Binding-site contacts:
Ligand atom C2 contacts residue ASN81 of chain 4.A at 4.0 Å.
Ligand atom O5 contacts residue SER79 of chain 4.A at 4.0 Å.
Ligand atom O4 contacts residue LEU80 of chain 4.A at 4.4 Å.
Ligand atom C5 contacts residue GLU78 of chain 4.A at 3.7 Å.
Ligand atom C1 contacts residue ASN81 of chain 4.A at 4.0 Å.
Ligand atom O2 contacts residue ASN81 of chain 4.A at 3.9 Å.
Ligand atom O4 contacts residue GLU78 of chain 4.A at 3.3 Å (salt-bridge).
Ligand atom O1 contacts residue ASN81 of chain 4.A at 2.8 Å (h-bond).
Ligand atom C5 contacts residue LYS43 of chain 4.A at 4.0 Å.
Ligand atom C1 contacts residue LEU80 of chain 4.A at 4.2 Å (hydrophobic).
Ligand atom C5 contacts residue MET44 of chain 4.A at 4.1 Å (hydrophobic).
Ligand atom O5 contacts residue MET44 of chain 4.A at 3.3 Å.
Ligand atom O1 contacts residue GLU82 of chain 4.A at 3.7 Å.
Ligand atom O5 contacts residue GLU78 of chain 4.A at 2.9 Å (salt-bridge).
Ligand atom O1 contacts residue LEU80 of chain 4.A at 3.2 Å.
Ligand atom O2 contacts residue GLU78 of chain 4.A at 4.4 Å.
Ligand atom C4 contacts residue GLU78 of chain 4.A at 4.1 Å.
Ligand atom C3 contacts residue SER79 of chain 4.A at 4.1 Å.
Ligand atom O4 contacts residue SER79 of chain 4.A at 4.5 Å.

This small molecule binds to this protein.
Small molecule (SMILES): O=C(CO)[C@@H](O)[C@@H](O)CO

Sequence of chain 4.A:
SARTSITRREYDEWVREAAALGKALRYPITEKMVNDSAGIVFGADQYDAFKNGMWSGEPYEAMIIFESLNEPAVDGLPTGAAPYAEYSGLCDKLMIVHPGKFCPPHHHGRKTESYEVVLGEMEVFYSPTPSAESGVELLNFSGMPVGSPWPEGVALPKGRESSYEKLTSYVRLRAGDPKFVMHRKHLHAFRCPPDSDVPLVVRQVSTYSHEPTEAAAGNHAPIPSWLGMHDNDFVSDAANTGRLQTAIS